A protein and the small-molecule ligand that binds it are described below.
Small molecule (SMILES): OC[C@H]1O[C@@](CO)(O[C@H]2O[C@H](CO)[C@@H](O)[C@H](O)[C@H]2O)[C@@H](O)[C@@H]1O

Binding-site contacts:
Ligand atom C5 contacts residue GLU46 of chain 1.A at 3.9 Å.
Ligand atom O1 contacts residue TYR167 of chain 1.A at 3.4 Å.
Ligand atom C6 contacts residue GLU46 of chain 1.A at 3.8 Å.
Ligand atom C3 contacts residue LEU47 of chain 1.A at 4.0 Å (hydrophobic).
Ligand atom O3 contacts residue VAL168 of chain 1.A at 2.7 Å (h-bond).
Ligand atom C4 contacts residue VAL168 of chain 1.A at 4.5 Å (hydrophobic).
Ligand atom C4 contacts residue LYS43 of chain 1.A at 3.9 Å.
Ligand atom O3 contacts residue GLU46 of chain 1.A at 4.4 Å.
Ligand atom C4 contacts residue LEU47 of chain 1.A at 4.1 Å (hydrophobic).
Ligand atom C3 contacts residue VAL168 of chain 1.A at 3.0 Å (hydrophobic).
Ligand atom C2 contacts residue VAL168 of chain 1.A at 3.6 Å (hydrophobic).
Ligand atom O2 contacts residue VAL168 of chain 1.A at 4.1 Å.
Ligand atom O4 contacts residue GLU46 of chain 1.A at 2.3 Å (salt-bridge).
Ligand atom C1 contacts residue VAL168 of chain 1.A at 3.1 Å (hydrophobic).
Ligand atom O3 contacts residue GLY169 of chain 1.A at 3.4 Å (h-bond).
Ligand atom O4 contacts residue LEU47 of chain 1.A at 3.4 Å.
Ligand atom O1 contacts residue VAL168 of chain 1.A at 2.9 Å (h-bond).
Ligand atom O1 contacts residue ASP166 of chain 1.A at 4.1 Å.
Ligand atom O4 contacts residue LYS43 of chain 1.A at 3.8 Å.
Ligand atom O4 contacts residue ILE50 of chain 1.A at 4.1 Å.
Ligand atom C3 contacts residue LYS43 of chain 1.A at 3.9 Å.
Ligand atom O1 contacts residue LEU47 of chain 1.A at 4.5 Å.
Ligand atom C3 contacts residue GLU46 of chain 1.A at 4.2 Å.
Ligand atom O6 contacts residue ILE50 of chain 1.A at 3.6 Å.
Ligand atom C6 contacts residue ILE50 of chain 1.A at 3.6 Å (hydrophobic).
Ligand atom C5 contacts residue ILE50 of chain 1.A at 4.0 Å (hydrophobic).
Ligand atom C4 contacts residue GLU46 of chain 1.A at 3.0 Å.
Ligand atom C5 contacts residue LEU47 of chain 1.A at 4.5 Å (hydrophobic).
Ligand atom O3 contacts residue LYS43 of chain 1.A at 2.9 Å (salt-bridge).

Sequence of chain 1.A:
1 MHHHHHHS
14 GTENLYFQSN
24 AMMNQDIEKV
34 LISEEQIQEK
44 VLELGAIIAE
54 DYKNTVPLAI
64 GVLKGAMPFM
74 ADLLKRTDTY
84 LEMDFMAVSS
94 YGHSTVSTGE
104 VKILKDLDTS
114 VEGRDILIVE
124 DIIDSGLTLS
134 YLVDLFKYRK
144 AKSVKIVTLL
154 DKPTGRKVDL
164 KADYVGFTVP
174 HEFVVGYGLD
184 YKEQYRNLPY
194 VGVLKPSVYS